Sequence of chain 1.C:
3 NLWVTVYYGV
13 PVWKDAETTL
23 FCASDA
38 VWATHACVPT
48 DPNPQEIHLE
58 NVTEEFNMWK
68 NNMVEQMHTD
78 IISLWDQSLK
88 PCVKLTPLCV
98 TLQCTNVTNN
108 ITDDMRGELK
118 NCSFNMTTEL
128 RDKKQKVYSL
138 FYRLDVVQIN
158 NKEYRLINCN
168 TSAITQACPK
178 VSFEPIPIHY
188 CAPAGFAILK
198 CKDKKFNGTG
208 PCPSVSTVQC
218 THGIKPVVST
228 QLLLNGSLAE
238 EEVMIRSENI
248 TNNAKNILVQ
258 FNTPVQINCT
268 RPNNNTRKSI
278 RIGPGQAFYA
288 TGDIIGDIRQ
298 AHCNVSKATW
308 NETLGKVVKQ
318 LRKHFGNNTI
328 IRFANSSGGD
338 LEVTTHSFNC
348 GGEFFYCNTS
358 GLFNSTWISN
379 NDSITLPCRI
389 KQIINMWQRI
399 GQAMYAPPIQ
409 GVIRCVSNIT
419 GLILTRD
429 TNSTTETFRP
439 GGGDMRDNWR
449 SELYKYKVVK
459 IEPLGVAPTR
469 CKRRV

Binding-site contacts:
Ligand atom C4 contacts residue ASN308 of chain 1.C at 4.4 Å.
Ligand atom O5 contacts residue ASN308 of chain 1.C at 2.4 Å (h-bond).
Ligand atom C3 contacts residue ASN308 of chain 1.C at 4.0 Å.
Ligand atom C5 contacts residue ASN308 of chain 1.C at 3.7 Å.
Ligand atom C8 contacts residue LYS304 of chain 1.C at 3.8 Å.
Ligand atom C7 contacts residue ASN308 of chain 1.C at 3.4 Å.
Ligand atom C8 contacts residue ASN308 of chain 1.C at 4.4 Å.
Ligand atom C6 contacts residue TRP364 of chain 1.C at 4.2 Å (hydrophobic).
Ligand atom C1 contacts residue ASN308 of chain 1.C at 1.6 Å.
Ligand atom O7 contacts residue ASN308 of chain 1.C at 3.9 Å.
Ligand atom O6 contacts residue TRP364 of chain 1.C at 4.2 Å.
Ligand atom C2 contacts residue ASN308 of chain 1.C at 2.6 Å.
Ligand atom O4 contacts residue TRP364 of chain 1.C at 3.9 Å.
Ligand atom C4 contacts residue TRP364 of chain 1.C at 4.4 Å (hydrophobic).
Ligand atom C1 contacts residue TRP364 of chain 1.C at 4.3 Å (hydrophobic).
Ligand atom N2 contacts residue ASN308 of chain 1.C at 2.9 Å (h-bond).
Ligand atom O5 contacts residue TRP364 of chain 1.C at 4.3 Å.
Ligand atom C5 contacts residue TRP364 of chain 1.C at 3.6 Å (hydrophobic).

The protein below binds the small molecule below.
Small molecule (SMILES): CC(=O)N[C@@H]1[C@@H](O)[C@H](O)[C@@H](CO)O[C@H]1O